Sequence of chain 1.C:
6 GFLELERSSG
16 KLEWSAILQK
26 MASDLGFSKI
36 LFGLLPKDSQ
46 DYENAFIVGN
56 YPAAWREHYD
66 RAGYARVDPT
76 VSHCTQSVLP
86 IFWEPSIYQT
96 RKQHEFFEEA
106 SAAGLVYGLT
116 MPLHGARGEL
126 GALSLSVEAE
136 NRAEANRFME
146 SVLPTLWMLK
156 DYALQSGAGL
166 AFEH

Binding-site contacts:
Ligand atom C19 contacts residue TYR47 of chain 1.C at 3.7 Å (hydrophobic).
Ligand atom C09 contacts residue TYR64 of chain 1.C at 3.5 Å (hydrophobic).
Ligand atom N03 contacts residue ASP73 of chain 1.C at 2.7 Å (salt-bridge).
Ligand atom C12 contacts residue TYR64 of chain 1.C at 3.8 Å (hydrophobic).
Ligand atom O28 contacts residue TYR56 of chain 1.C at 3.4 Å.
Ligand atom C24 contacts residue TRP88 of chain 1.C at 3.7 Å (hydrophobic).
Ligand atom C19 contacts residue GLY126 of chain 1.C at 3.7 Å.
Ligand atom C07 contacts residue LEU36 of chain 1.C at 3.5 Å (hydrophobic).
Ligand atom C07 contacts residue TYR64 of chain 1.C at 3.4 Å (hydrophobic).
Ligand atom C22 contacts residue ALA50 of chain 1.C at 3.8 Å (hydrophobic).
Ligand atom C32 contacts residue THR75 of chain 1.C at 3.6 Å.
Ligand atom C10 contacts residue TYR64 of chain 1.C at 3.6 Å (hydrophobic).
Ligand atom BR2 contacts residue TYR47 of chain 1.C at 3.4 Å.
Ligand atom C06 contacts residue TYR64 of chain 1.C at 3.5 Å (hydrophobic).
Ligand atom C04 contacts residue ASP73 of chain 1.C at 3.5 Å.
Ligand atom C32 contacts residue TRP88 of chain 1.C at 3.6 Å (hydrophobic).
Ligand atom O27 contacts residue TRP60 of chain 1.C at 3.4 Å (h-bond).
Ligand atom C22 contacts residue LEU39 of chain 1.C at 3.4 Å (hydrophobic).
Ligand atom C22 contacts residue LEU40 of chain 1.C at 3.5 Å (hydrophobic).
Ligand atom O27 contacts residue LEU110 of chain 1.C at 3.1 Å.
Ligand atom BR1 contacts residue TRP60 of chain 1.C at 3.5 Å.
Ligand atom N26 contacts residue TYR56 of chain 1.C at 3.6 Å.
Ligand atom O01 contacts residue SER129 of chain 1.C at 3.3 Å.
Ligand atom C02 contacts residue ASP73 of chain 1.C at 3.7 Å.
Ligand atom O23 contacts residue GLY38 of chain 1.C at 3.6 Å.
Ligand atom O28 contacts residue TRP60 of chain 1.C at 3.2 Å (h-bond).
Ligand atom C22 contacts residue LEU125 of chain 1.C at 3.8 Å (hydrophobic).
Ligand atom C17 contacts residue ALA127 of chain 1.C at 3.8 Å (hydrophobic).
Ligand atom C30 contacts residue TYR93 of chain 1.C at 3.3 Å (hydrophobic).
Ligand atom C31 contacts residue THR75 of chain 1.C at 3.6 Å.
Ligand atom O21 contacts residue GLY38 of chain 1.C at 3.5 Å.
Ligand atom C30 contacts residue TRP88 of chain 1.C at 3.5 Å (hydrophobic).
Ligand atom O27 contacts residue TYR56 of chain 1.C at 3.6 Å.
Ligand atom N26 contacts residue TRP60 of chain 1.C at 3.7 Å.
Ligand atom BR1 contacts residue TYR64 of chain 1.C at 3.5 Å.
Ligand atom C31 contacts residue TRP88 of chain 1.C at 3.2 Å (hydrophobic).
Ligand atom C22 contacts residue GLY38 of chain 1.C at 3.4 Å.
Ligand atom O01 contacts residue TYR56 of chain 1.C at 2.8 Å (h-bond).
Ligand atom C16 contacts residue ALA127 of chain 1.C at 3.6 Å (hydrophobic).
Ligand atom O23 contacts residue LEU36 of chain 1.C at 3.2 Å.

This protein binds this small molecule.
Small molecule (SMILES): COc1ccccc1C(=O)Oc1c(Br)cc(Br)cc1CNC(=O)c1ccccc1[N+](=O)[O-]